Sequence of chain 8.S:
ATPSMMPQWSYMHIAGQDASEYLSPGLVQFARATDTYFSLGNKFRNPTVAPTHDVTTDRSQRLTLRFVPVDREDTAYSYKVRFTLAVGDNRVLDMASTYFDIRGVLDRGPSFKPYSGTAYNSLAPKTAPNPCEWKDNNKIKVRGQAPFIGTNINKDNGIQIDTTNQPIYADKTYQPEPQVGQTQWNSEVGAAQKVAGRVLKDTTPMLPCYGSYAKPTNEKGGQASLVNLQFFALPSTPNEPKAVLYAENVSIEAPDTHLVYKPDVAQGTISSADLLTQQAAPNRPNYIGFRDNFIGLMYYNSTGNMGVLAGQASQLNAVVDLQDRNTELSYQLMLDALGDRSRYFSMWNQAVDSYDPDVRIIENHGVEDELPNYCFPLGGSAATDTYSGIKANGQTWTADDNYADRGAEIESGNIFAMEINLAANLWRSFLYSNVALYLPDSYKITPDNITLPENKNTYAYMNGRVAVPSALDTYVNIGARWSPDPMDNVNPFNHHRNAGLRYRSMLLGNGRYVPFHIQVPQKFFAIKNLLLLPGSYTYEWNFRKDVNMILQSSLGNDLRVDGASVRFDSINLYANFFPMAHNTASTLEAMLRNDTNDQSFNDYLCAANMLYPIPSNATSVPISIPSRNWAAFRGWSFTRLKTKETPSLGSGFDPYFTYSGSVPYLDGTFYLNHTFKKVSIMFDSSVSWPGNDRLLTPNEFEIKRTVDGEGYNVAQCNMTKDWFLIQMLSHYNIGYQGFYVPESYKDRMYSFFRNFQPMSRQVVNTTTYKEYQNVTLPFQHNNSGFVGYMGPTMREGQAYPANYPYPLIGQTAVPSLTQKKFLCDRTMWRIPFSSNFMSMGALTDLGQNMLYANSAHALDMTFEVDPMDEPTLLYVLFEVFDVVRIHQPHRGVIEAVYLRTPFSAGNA

The small molecule below binds the protein below.
Small molecule (SMILES): NC(N)=NCCC[C@H](NC(=O)[C@@H]1CCCN1)C(=O)N[C@H](C=O)CC1=NC=NC1

Binding-site contacts:
Ligand atom CB contacts residue ARG649 of chain 8.Q at 4.1 Å.
Ligand atom C contacts residue ARG845 of chain 8.Q at 3.6 Å.
Ligand atom N contacts residue CYS621 of chain 8.Q at 2.9 Å (h-bond).
Ligand atom CB contacts residue ARG649 of chain 8.Q at 3.6 Å.
Ligand atom N contacts residue TYR619 of chain 8.Q at 3.6 Å.
Ligand atom C contacts residue TYR619 of chain 8.Q at 3.1 Å (hydrophobic).
Ligand atom CD contacts residue ASP897 of chain 8.Q at 3.5 Å.
Ligand atom O contacts residue TYR619 of chain 8.Q at 2.6 Å.
Ligand atom CB contacts residue TYR619 of chain 8.Q at 3.8 Å (hydrophobic).
Ligand atom CB contacts residue PHE896 of chain 8.Q at 3.3 Å (hydrophobic).
Ligand atom N contacts residue ARG649 of chain 8.Q at 4.1 Å.
Ligand atom CA contacts residue TYR619 of chain 8.Q at 3.9 Å (hydrophobic).
Ligand atom O contacts residue ARG845 of chain 8.Q at 3.8 Å.
Ligand atom CD2 contacts residue ARG845 of chain 8.Q at 3.5 Å.
Ligand atom CE1 contacts residue LEU620 of chain 8.Q at 3.5 Å (hydrophobic).
Ligand atom CG contacts residue TYR619 of chain 8.Q at 3.8 Å (hydrophobic).
Ligand atom N contacts residue ASN617 of chain 8.Q at 3.6 Å.
Ligand atom CG contacts residue PHE896 of chain 8.Q at 3.0 Å (hydrophobic).
Ligand atom CB contacts residue GLU894 of chain 8.Q at 3.5 Å.
Ligand atom CG contacts residue ASN617 of chain 8.Q at 4.1 Å.
Ligand atom CD contacts residue PHE896 of chain 8.Q at 4.1 Å (hydrophobic).
Ligand atom N contacts residue ASP618 of chain 8.Q at 3.9 Å.
Ligand atom ND1 contacts residue LEU620 of chain 8.Q at 3.0 Å.
Ligand atom CD contacts residue ASN617 of chain 8.Q at 3.2 Å.
Ligand atom CE1 contacts residue LEU348 of chain 8.Q at 3.9 Å (hydrophobic).
Ligand atom NE2 contacts residue GLU894 of chain 8.Q at 4.1 Å.
Ligand atom CD2 contacts residue GLU894 of chain 8.Q at 3.7 Å.
Ligand atom O contacts residue ARG649 of chain 8.Q at 3.9 Å.
Ligand atom CG contacts residue GLU894 of chain 8.Q at 3.9 Å.
Ligand atom O contacts residue ALA857 of chain 8.Q at 4.0 Å.
Ligand atom CA contacts residue ARG649 of chain 8.Q at 3.4 Å.
Ligand atom CB contacts residue ALA857 of chain 8.Q at 3.9 Å (hydrophobic).
Ligand atom CD contacts residue ARG46 of chain 8.S at 4.1 Å.
Ligand atom CG contacts residue ARG46 of chain 8.S at 3.9 Å.
Ligand atom N contacts residue TYR619 of chain 8.Q at 3.5 Å (h-bond).
Ligand atom CA contacts residue CYS621 of chain 8.Q at 3.7 Å (hydrophobic).
Ligand atom CD contacts residue CYS621 of chain 8.Q at 3.6 Å (hydrophobic).
Ligand atom CB contacts residue TYR619 of chain 8.Q at 3.0 Å (hydrophobic).
Ligand atom CE1 contacts residue MET843 of chain 8.Q at 3.6 Å (hydrophobic).
Ligand atom CA contacts residue TYR619 of chain 8.Q at 3.8 Å (hydrophobic).

Sequence of chain 8.Q:
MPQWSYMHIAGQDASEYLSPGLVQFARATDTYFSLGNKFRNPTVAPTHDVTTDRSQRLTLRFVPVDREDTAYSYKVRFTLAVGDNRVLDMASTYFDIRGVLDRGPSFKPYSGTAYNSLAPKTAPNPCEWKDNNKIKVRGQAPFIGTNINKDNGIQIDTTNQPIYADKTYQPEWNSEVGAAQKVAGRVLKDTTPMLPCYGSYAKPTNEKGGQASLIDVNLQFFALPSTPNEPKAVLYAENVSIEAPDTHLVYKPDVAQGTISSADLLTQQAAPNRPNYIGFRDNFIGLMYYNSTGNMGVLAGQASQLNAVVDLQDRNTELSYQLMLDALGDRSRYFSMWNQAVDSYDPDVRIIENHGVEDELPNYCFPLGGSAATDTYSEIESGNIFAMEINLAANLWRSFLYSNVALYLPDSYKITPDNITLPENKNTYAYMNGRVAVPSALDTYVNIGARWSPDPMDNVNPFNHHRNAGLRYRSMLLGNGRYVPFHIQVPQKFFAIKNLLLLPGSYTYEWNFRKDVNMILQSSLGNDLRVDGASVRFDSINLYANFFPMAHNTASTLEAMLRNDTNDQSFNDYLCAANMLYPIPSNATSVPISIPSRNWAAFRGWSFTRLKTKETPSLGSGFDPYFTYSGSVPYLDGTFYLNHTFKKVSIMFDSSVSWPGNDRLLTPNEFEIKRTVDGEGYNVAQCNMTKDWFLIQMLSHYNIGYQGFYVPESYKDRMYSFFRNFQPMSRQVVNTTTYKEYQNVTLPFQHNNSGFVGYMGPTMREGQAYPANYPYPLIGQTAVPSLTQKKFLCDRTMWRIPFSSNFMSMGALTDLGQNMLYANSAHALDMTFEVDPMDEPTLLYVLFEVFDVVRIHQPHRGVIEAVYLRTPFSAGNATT